Sequence of chain 59.B:
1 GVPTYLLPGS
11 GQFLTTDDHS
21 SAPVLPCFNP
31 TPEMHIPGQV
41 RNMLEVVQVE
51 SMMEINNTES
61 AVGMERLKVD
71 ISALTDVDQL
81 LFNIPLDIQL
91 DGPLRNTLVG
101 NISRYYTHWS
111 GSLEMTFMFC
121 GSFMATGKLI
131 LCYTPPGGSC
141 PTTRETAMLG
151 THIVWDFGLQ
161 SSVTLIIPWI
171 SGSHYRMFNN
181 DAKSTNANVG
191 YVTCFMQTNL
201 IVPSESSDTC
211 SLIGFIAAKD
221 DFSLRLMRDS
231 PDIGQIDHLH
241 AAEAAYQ

Binding-site contacts:
Ligand atom O10 contacts residue LYS270 of chain 59.A at 3.0 Å (salt-bridge).
Ligand atom O1B contacts residue ASP91 of chain 59.B at 3.8 Å.
Ligand atom C1 contacts residue ARG104 of chain 59.B at 3.4 Å.
Ligand atom C3 contacts residue PRO274 of chain 59.A at 3.7 Å (hydrophobic).
Ligand atom C10 contacts residue ASN275 of chain 59.A at 3.2 Å.
Ligand atom C4 contacts residue ARG104 of chain 59.B at 3.7 Å.
Ligand atom C3 contacts residue ARG95 of chain 59.B at 3.8 Å.
Ligand atom O10 contacts residue ASN275 of chain 59.A at 2.7 Å (h-bond).
Ligand atom O4 contacts residue ASP232 of chain 59.B at 2.9 Å (salt-bridge).
Ligand atom O3 contacts residue GLY282 of chain 59.A at 3.3 Å.
Ligand atom O4 contacts residue ASP91 of chain 59.B at 2.4 Å (salt-bridge).
Ligand atom C11 contacts residue PRO231 of chain 59.B at 3.5 Å (hydrophobic).
Ligand atom C3 contacts residue ARG104 of chain 59.B at 3.8 Å.
Ligand atom O7 contacts residue LYS270 of chain 59.A at 3.4 Å (salt-bridge).
Ligand atom C8 contacts residue ASN180 of chain 59.B at 3.0 Å.
Ligand atom C5 contacts residue PRO231 of chain 59.B at 3.4 Å (hydrophobic).
Ligand atom O4 contacts residue ARG95 of chain 59.B at 3.3 Å (salt-bridge).
Ligand atom N5 contacts residue ASN275 of chain 59.A at 3.5 Å (h-bond).
Ligand atom O6 contacts residue PRO274 of chain 59.A at 3.8 Å.
Ligand atom C5 contacts residue ASN275 of chain 59.A at 3.5 Å.
Ligand atom O4 contacts residue ASN275 of chain 59.A at 2.8 Å (h-bond).
Ligand atom O7 contacts residue ASN180 of chain 59.B at 3.2 Å (h-bond).
Ligand atom C11 contacts residue GLY234 of chain 59.B at 3.7 Å.
Ligand atom N5 contacts residue PRO231 of chain 59.B at 2.6 Å (h-bond).
Ligand atom O1B contacts residue ARG104 of chain 59.B at 2.4 Å (salt-bridge).
Ligand atom C4 contacts residue PRO231 of chain 59.B at 3.4 Å (hydrophobic).
Ligand atom C4 contacts residue ASP232 of chain 59.B at 3.5 Å.
Ligand atom C11 contacts residue ILE233 of chain 59.B at 3.5 Å (hydrophobic).
Ligand atom C6 contacts residue PRO231 of chain 59.B at 3.8 Å (hydrophobic).
Ligand atom C10 contacts residue PRO231 of chain 59.B at 3.5 Å (hydrophobic).
Ligand atom O6 contacts residue ASP91 of chain 59.B at 3.2 Å.
Ligand atom C10 contacts residue LYS270 of chain 59.A at 3.6 Å.
Ligand atom O3 contacts residue PRO274 of chain 59.A at 3.6 Å.
Ligand atom C4 contacts residue ASN275 of chain 59.A at 3.7 Å.
Ligand atom C7 contacts residue ASN180 of chain 59.B at 3.5 Å.
Ligand atom C4 contacts residue ASP91 of chain 59.B at 3.4 Å.
Ligand atom C11 contacts residue ASP232 of chain 59.B at 3.4 Å.
Ligand atom C10 contacts residue ASP232 of chain 59.B at 3.6 Å.
Ligand atom O7 contacts residue PRO274 of chain 59.A at 3.5 Å.
Ligand atom C4 contacts residue PRO274 of chain 59.A at 3.8 Å (hydrophobic).

A protein and the small-molecule ligand that binds it are described below.
Small molecule (SMILES): CC(=O)N[C@@H]1[C@@H](O)[C@H](O[C@@H]2O[C@H](CO[C@]3(C(=O)O)C[C@H](O)[C@@H](NC(C)=O)[C@H]([C@H](O)[C@H](O)CO)O3)[C@H](O)[C@H](O)[C@H]2O)[C@@H](CO)O[C@H]1O

Sequence of chain 59.A:
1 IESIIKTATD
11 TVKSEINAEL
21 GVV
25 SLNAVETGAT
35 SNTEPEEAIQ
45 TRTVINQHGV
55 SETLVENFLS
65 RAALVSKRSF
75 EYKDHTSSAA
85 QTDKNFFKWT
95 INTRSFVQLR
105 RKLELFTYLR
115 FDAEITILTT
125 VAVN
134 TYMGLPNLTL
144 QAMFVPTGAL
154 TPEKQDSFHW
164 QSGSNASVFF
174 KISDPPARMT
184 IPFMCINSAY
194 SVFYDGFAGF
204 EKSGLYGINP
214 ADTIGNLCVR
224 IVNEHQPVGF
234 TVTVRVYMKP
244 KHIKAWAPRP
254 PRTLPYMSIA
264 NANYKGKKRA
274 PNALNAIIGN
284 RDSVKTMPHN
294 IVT